This small molecule binds to this protein.
Small molecule (SMILES): CC(=O)N[C@H]1[C@H](O[C@H]2[C@H](O)[C@@H](NC(C)=O)CO[C@@H]2CO)O[C@H](CO)[C@@H](O)[C@@H]1O

Binding-site contacts:
Ligand atom O7 contacts residue ASN12 of chain 32.D at 3.6 Å.
Ligand atom C5 contacts residue ASN12 of chain 32.D at 4.1 Å.
Ligand atom C1 contacts residue ASN12 of chain 32.D at 2.2 Å.
Ligand atom C2 contacts residue ASN12 of chain 32.D at 3.3 Å.
Ligand atom O5 contacts residue ASN12 of chain 32.D at 2.7 Å (h-bond).
Ligand atom C7 contacts residue ASN12 of chain 32.D at 3.9 Å.
Ligand atom N2 contacts residue ASN12 of chain 32.D at 3.8 Å.

Sequence of chain 32.D:
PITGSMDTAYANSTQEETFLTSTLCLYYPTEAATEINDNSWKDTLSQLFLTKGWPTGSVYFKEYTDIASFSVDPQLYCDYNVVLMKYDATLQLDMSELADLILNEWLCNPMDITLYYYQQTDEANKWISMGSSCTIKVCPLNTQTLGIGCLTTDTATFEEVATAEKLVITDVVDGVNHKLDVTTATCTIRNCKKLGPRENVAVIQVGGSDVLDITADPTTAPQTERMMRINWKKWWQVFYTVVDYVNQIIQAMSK